This small molecule binds to this protein.
Small molecule (SMILES): CC(=O)N[C@H]1[C@H](O[C@H]2[C@H](O)[C@@H](NC(C)=O)CO[C@@H]2CO)O[C@H](CO)[C@@H](O)[C@@H]1O

Binding-site contacts:
Ligand atom N2 contacts residue SER56 of chain 1.B at 4.5 Å.
Ligand atom C4 contacts residue ASN54 of chain 1.B at 4.1 Å.
Ligand atom N2 contacts residue ASN54 of chain 1.B at 2.8 Å (h-bond).
Ligand atom C2 contacts residue ASN54 of chain 1.B at 2.6 Å.
Ligand atom C7 contacts residue ASN54 of chain 1.B at 4.0 Å.
Ligand atom C1 contacts residue ASN54 of chain 1.B at 1.5 Å.
Ligand atom C1 contacts residue SER56 of chain 1.B at 4.1 Å.
Ligand atom O5 contacts residue ASN54 of chain 1.B at 2.6 Å (h-bond).
Ligand atom C5 contacts residue ASN54 of chain 1.B at 3.5 Å.
Ligand atom C3 contacts residue ASN54 of chain 1.B at 3.5 Å.

Sequence of chain 1.B:
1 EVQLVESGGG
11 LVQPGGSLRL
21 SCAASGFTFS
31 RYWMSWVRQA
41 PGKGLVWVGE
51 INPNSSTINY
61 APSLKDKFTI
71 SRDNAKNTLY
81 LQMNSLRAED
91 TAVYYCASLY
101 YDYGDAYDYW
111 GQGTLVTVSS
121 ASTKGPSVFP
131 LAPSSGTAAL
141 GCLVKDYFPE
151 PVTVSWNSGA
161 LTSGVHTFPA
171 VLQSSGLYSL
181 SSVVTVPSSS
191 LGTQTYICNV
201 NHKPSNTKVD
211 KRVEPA